Sequence of chain 1.U:
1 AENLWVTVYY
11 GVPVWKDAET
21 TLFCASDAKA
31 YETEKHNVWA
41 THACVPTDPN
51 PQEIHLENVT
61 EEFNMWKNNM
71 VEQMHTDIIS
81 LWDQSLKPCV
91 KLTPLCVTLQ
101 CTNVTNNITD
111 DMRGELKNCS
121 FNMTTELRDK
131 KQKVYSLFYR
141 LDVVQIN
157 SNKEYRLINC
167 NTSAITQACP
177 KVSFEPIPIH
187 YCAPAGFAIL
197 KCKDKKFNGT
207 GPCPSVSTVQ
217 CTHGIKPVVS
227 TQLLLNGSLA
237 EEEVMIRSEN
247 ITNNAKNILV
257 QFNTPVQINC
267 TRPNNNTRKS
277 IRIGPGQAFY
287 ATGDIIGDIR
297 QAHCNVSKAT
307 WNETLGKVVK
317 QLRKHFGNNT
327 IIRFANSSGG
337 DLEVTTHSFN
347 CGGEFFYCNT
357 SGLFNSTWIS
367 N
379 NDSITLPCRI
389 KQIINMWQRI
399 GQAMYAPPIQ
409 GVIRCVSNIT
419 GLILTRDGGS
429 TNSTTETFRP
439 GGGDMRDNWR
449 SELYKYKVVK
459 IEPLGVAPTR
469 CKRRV

Binding-site contacts:
Ligand atom C7 contacts residue PHE114 of chain 1.C at 4.3 Å (hydrophobic).
Ligand atom C7 contacts residue ASN107 of chain 1.U at 3.8 Å.
Ligand atom O3 contacts residue GLY55 of chain 1.C at 4.4 Å.
Ligand atom O7 contacts residue PHE114 of chain 1.C at 3.6 Å.
Ligand atom O3 contacts residue THR92 of chain 1.D at 4.3 Å.
Ligand atom C8 contacts residue TRP86 of chain 1.D at 3.9 Å (hydrophobic).
Ligand atom O3 contacts residue ASN58 of chain 1.C at 4.4 Å.
Ligand atom O6 contacts residue THR115 of chain 1.C at 2.6 Å (h-bond).
Ligand atom C6 contacts residue THR115 of chain 1.C at 3.4 Å.
Ligand atom C5 contacts residue ASN107 of chain 1.U at 3.4 Å.
Ligand atom C2 contacts residue ASN107 of chain 1.U at 2.8 Å.
Ligand atom O3 contacts residue GLY55 of chain 1.C at 4.3 Å.
Ligand atom C8 contacts residue ARG90 of chain 1.D at 4.1 Å.
Ligand atom C7 contacts residue ASP87 of chain 1.D at 4.0 Å.
Ligand atom C8 contacts residue THR92 of chain 1.D at 4.0 Å.
Ligand atom O4 contacts residue TYR50 of chain 1.C at 4.2 Å.
Ligand atom C3 contacts residue ASN107 of chain 1.U at 4.0 Å.
Ligand atom C3 contacts residue GLY55 of chain 1.C at 4.2 Å.
Ligand atom C3 contacts residue THR92 of chain 1.D at 4.1 Å.
Ligand atom O7 contacts residue SER88 of chain 1.D at 4.4 Å.
Ligand atom O7 contacts residue ASP87 of chain 1.D at 3.9 Å.
Ligand atom N2 contacts residue THR92 of chain 1.D at 3.5 Å (h-bond).
Ligand atom C6 contacts residue ASN107 of chain 1.U at 4.2 Å.
Ligand atom C8 contacts residue ASP87 of chain 1.D at 3.3 Å.
Ligand atom C7 contacts residue THR92 of chain 1.D at 4.3 Å.
Ligand atom C7 contacts residue ASN58 of chain 1.C at 4.1 Å.
Ligand atom O4 contacts residue GLY55 of chain 1.C at 4.5 Å.
Ligand atom C8 contacts residue PHE114 of chain 1.C at 4.2 Å (hydrophobic).
Ligand atom O7 contacts residue ASN58 of chain 1.C at 3.1 Å (h-bond).
Ligand atom N2 contacts residue ASN107 of chain 1.U at 3.5 Å (h-bond).
Ligand atom O3 contacts residue TYR50 of chain 1.C at 4.4 Å.
Ligand atom C2 contacts residue THR92 of chain 1.D at 4.3 Å.
Ligand atom O2 contacts residue GLY55 of chain 1.C at 3.7 Å.
Ligand atom O7 contacts residue ASN107 of chain 1.U at 3.6 Å (h-bond).
Ligand atom C6 contacts residue THR109 of chain 1.U at 4.2 Å.
Ligand atom C4 contacts residue ASN107 of chain 1.U at 4.2 Å.
Ligand atom C6 contacts residue ILE108 of chain 1.U at 4.4 Å (hydrophobic).
Ligand atom C4 contacts residue TYR50 of chain 1.C at 4.2 Å (hydrophobic).
Ligand atom O5 contacts residue ASN107 of chain 1.U at 2.0 Å (h-bond).
Ligand atom C1 contacts residue ASN107 of chain 1.U at 1.5 Å.

Sequence of chain 1.D:
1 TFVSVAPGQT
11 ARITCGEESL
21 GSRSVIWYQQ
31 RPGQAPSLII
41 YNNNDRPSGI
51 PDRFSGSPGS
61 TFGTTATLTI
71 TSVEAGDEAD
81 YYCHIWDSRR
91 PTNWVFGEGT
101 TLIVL

Sequence of chain 1.C:
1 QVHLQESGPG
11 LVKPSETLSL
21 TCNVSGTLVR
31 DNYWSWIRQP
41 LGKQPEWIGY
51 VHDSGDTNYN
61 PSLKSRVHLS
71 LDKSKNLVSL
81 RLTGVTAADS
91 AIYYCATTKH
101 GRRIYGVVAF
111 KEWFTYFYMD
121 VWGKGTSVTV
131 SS

This protein binds this small molecule.
Small molecule (SMILES): CC(=O)N[C@H]1[C@H](O[C@H]2[C@H](O)[C@@H](NC(C)=O)CO[C@@H]2CO)O[C@H](CO)[C@@H](O[C@@H]2O[C@H](CO)[C@@H](O)[C@H](O[C@H]3O[C@H](CO)[C@@H](O)[C@H](O)[C@@H]3O)[C@@H]2O)[C@@H]1O